The small molecule below binds the protein below.
Small molecule (SMILES): CCCCCCCCCCO[C@@H]1O[C@H](CO)[C@@H](O[C@H]2O[C@H](CO)[C@@H](O)[C@H](O)[C@H]2O)[C@H](O)[C@H]1O

Binding-site contacts:
Ligand atom C34 contacts residue PHE502 of chain 1.C at 3.8 Å (hydrophobic).
Ligand atom O6 contacts residue GLN61 of chain 1.C at 3.6 Å.
Ligand atom C37 contacts residue PHE502 of chain 1.C at 4.0 Å (hydrophobic).
Ligand atom C31 contacts residue TRD1 of chain 1.KA at 3.8 Å.
Ligand atom C8 contacts residue GLN61 of chain 1.C at 4.0 Å.
Ligand atom C25 contacts residue MET53 of chain 1.C at 4.0 Å (hydrophobic).
Ligand atom O61 contacts residue PHE62 of chain 1.C at 3.8 Å.
Ligand atom C11 contacts residue GLN61 of chain 1.C at 3.7 Å.
Ligand atom O49 contacts residue TRD1 of chain 1.KA at 3.5 Å.
Ligand atom C1 contacts residue TRD1 of chain 1.KA at 3.9 Å.
Ligand atom O61 contacts residue MET56 of chain 1.C at 3.8 Å.
Ligand atom C11 contacts residue SER83 of chain 1.C at 3.4 Å.
Ligand atom O2 contacts residue GLN61 of chain 1.C at 3.0 Å (h-bond).
Ligand atom C18 contacts residue MET56 of chain 1.C at 3.5 Å (hydrophobic).
Ligand atom O16 contacts residue TRD1 of chain 1.KA at 3.6 Å.
Ligand atom O2 contacts residue VAL85 of chain 1.C at 3.7 Å.
Ligand atom O16 contacts residue PRO82 of chain 1.C at 4.0 Å.
Ligand atom C11 contacts residue ALA84 of chain 1.C at 3.8 Å (hydrophobic).
Ligand atom C18 contacts residue TRD1 of chain 1.KA at 3.9 Å.
Ligand atom O6 contacts residue PRO82 of chain 1.C at 3.9 Å.
Ligand atom O61 contacts residue MET53 of chain 1.C at 4.1 Å.
Ligand atom O5 contacts residue PRO82 of chain 1.C at 4.0 Å.
Ligand atom O6 contacts residue ALA84 of chain 1.C at 3.9 Å.
Ligand atom C43 contacts residue PHE505 of chain 1.C at 4.0 Å (hydrophobic).
Ligand atom C43 contacts residue PHE502 of chain 1.C at 3.5 Å (hydrophobic).
Ligand atom C57 contacts residue GLN61 of chain 1.C at 3.8 Å.
Ligand atom C19 contacts residue TRD1 of chain 1.KA at 3.8 Å.
Ligand atom O61 contacts residue GLN61 of chain 1.C at 3.6 Å (h-bond).
Ligand atom O6 contacts residue SER83 of chain 1.C at 2.6 Å (h-bond).
Ligand atom O61 contacts residue ALA57 of chain 1.C at 3.4 Å.
Ligand atom C34 contacts residue VAL49 of chain 1.C at 3.9 Å (hydrophobic).
Ligand atom C22 contacts residue MET56 of chain 1.C at 3.9 Å (hydrophobic).
Ligand atom C57 contacts residue ALA57 of chain 1.C at 4.1 Å (hydrophobic).
Ligand atom C9 contacts residue GLN61 of chain 1.C at 3.8 Å.
Ligand atom C18 contacts residue PHE62 of chain 1.C at 4.0 Å (hydrophobic).
Ligand atom C40 contacts residue PHE505 of chain 1.C at 3.7 Å (hydrophobic).
Ligand atom O5 contacts residue MET56 of chain 1.C at 3.9 Å.
Ligand atom C25 contacts residue TRD1 of chain 1.KA at 4.0 Å.
Ligand atom C28 contacts residue PHE502 of chain 1.C at 3.8 Å (hydrophobic).
Ligand atom O5 contacts residue PHE62 of chain 1.C at 4.0 Å.

Sequence of chain 1.C:
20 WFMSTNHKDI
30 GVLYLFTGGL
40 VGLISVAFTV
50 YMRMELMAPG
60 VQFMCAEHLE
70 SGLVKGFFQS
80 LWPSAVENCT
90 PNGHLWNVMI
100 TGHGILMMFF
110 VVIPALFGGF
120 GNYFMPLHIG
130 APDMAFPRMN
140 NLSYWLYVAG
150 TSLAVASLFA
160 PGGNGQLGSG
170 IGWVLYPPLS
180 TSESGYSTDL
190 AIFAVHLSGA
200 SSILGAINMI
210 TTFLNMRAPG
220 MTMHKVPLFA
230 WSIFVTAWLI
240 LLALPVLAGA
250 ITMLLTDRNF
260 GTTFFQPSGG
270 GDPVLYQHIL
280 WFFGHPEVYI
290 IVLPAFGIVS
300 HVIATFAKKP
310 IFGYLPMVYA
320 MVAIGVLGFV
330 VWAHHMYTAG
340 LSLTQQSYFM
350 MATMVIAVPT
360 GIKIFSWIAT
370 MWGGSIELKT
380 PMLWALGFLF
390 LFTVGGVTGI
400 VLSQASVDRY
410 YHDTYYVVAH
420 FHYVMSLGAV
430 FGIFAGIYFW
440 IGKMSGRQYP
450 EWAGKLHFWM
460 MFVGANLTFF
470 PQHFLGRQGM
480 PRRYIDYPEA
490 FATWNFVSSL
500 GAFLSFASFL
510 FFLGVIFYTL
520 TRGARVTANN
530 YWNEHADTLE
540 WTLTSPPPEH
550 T